Binding-site contacts:
Ligand atom C5 contacts residue ASN416 of chain 1.A at 3.6 Å.
Ligand atom O7 contacts residue ASN416 of chain 1.A at 2.6 Å (h-bond).
Ligand atom C4 contacts residue ASN416 of chain 1.A at 4.2 Å.
Ligand atom C4 contacts residue THR418 of chain 1.A at 3.7 Å.
Ligand atom O4 contacts residue ASN416 of chain 1.A at 4.1 Å.
Ligand atom O3 contacts residue PRO524 of chain 1.A at 4.1 Å.
Ligand atom C7 contacts residue PRO524 of chain 1.A at 4.1 Å (hydrophobic).
Ligand atom O3 contacts residue ASP417 of chain 1.A at 3.2 Å (salt-bridge).
Ligand atom C7 contacts residue GLN527 of chain 1.A at 4.1 Å.
Ligand atom C3 contacts residue ASN416 of chain 1.A at 4.2 Å.
Ligand atom O3 contacts residue ASN416 of chain 1.A at 3.0 Å (h-bond).
Ligand atom C3 contacts residue ASN416 of chain 1.A at 3.8 Å.
Ligand atom O2 contacts residue ASN416 of chain 1.A at 4.1 Å.
Ligand atom C4 contacts residue PRO524 of chain 1.A at 4.1 Å (hydrophobic).
Ligand atom C3 contacts residue GLN527 of chain 1.A at 3.5 Å.
Ligand atom O3 contacts residue GLU522 of chain 1.A at 3.8 Å.
Ligand atom C3 contacts residue GLU522 of chain 1.A at 3.4 Å.
Ligand atom N2 contacts residue GLN527 of chain 1.A at 3.2 Å (h-bond).
Ligand atom O4 contacts residue PRO524 of chain 1.A at 3.4 Å.
Ligand atom O5 contacts residue GLY523 of chain 1.A at 4.1 Å.
Ligand atom O7 contacts residue PRO524 of chain 1.A at 3.3 Å.
Ligand atom O6 contacts residue GLY523 of chain 1.A at 3.9 Å.
Ligand atom O5 contacts residue ASN416 of chain 1.A at 2.3 Å (h-bond).
Ligand atom C1 contacts residue GLU522 of chain 1.A at 4.0 Å.
Ligand atom C2 contacts residue ASN416 of chain 1.A at 2.5 Å.
Ligand atom N2 contacts residue ASN416 of chain 1.A at 2.9 Å (h-bond).
Ligand atom C2 contacts residue GLU522 of chain 1.A at 3.3 Å.
Ligand atom C8 contacts residue GLU403 of chain 1.A at 4.0 Å.
Ligand atom C1 contacts residue GLN527 of chain 1.A at 3.7 Å.
Ligand atom O3 contacts residue THR418 of chain 1.A at 3.9 Å.
Ligand atom C7 contacts residue ASN416 of chain 1.A at 3.0 Å.
Ligand atom O2 contacts residue PRO524 of chain 1.A at 4.2 Å.
Ligand atom C2 contacts residue GLN527 of chain 1.A at 3.6 Å.
Ligand atom O3 contacts residue GLY523 of chain 1.A at 4.0 Å.
Ligand atom O2 contacts residue ASP421 of chain 1.A at 3.9 Å.
Ligand atom O7 contacts residue GLY523 of chain 1.A at 4.1 Å.
Ligand atom C5 contacts residue GLU522 of chain 1.A at 4.2 Å.
Ligand atom C3 contacts residue THR418 of chain 1.A at 4.1 Å.
Ligand atom C1 contacts residue ASN416 of chain 1.A at 1.4 Å.
Ligand atom C3 contacts residue PRO524 of chain 1.A at 3.8 Å (hydrophobic).

Sequence of chain 1.A:
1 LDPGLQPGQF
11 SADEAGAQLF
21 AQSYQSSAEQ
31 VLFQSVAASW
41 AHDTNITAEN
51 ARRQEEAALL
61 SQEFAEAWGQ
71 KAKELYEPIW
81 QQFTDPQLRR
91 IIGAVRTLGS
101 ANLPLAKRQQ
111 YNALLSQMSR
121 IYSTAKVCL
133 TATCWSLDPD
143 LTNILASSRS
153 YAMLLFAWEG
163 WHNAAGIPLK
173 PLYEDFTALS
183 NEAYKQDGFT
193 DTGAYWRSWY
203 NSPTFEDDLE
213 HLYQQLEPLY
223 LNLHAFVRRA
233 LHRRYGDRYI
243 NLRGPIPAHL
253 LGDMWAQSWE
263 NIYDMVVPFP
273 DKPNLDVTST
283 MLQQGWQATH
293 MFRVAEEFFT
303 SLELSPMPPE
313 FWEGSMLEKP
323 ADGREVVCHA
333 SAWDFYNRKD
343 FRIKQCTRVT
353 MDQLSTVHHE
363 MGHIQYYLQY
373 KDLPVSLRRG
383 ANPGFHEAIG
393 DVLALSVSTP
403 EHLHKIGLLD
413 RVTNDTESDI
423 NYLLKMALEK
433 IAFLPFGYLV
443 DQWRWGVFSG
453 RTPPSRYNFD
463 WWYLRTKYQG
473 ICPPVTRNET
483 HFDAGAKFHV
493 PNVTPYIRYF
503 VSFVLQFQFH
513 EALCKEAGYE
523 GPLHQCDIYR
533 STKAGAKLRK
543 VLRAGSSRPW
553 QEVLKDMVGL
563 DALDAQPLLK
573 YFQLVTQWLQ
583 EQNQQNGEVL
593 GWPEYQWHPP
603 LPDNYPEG

This small molecule binds to this protein.
Small molecule (SMILES): CC(=O)N[C@H]1[C@H](O[C@H]2[C@H](O)[C@@H](NC(C)=O)CO[C@@H]2CO[C@@H]2O[C@@H](C)[C@@H](O)[C@@H](O)[C@@H]2O)O[C@H](CO)[C@@H](O[C@@H]2O[C@H](CO)[C@@H](O)[C@H](O)[C@@H]2O)[C@@H]1O